Binding-site contacts:
Ligand atom C13 contacts residue HEM1 of chain 2.B at 3.4 Å.
Ligand atom C03 contacts residue PRO269 of chain 2.A at 4.0 Å (hydrophobic).
Ligand atom C07 contacts residue PHE288 of chain 2.A at 3.8 Å (hydrophobic).
Ligand atom C08 contacts residue GLU296 of chain 2.A at 3.5 Å.
Ligand atom N01 contacts residue PRO269 of chain 2.A at 3.6 Å.
Ligand atom C04 contacts residue HEM1 of chain 2.B at 4.1 Å.
Ligand atom C02 contacts residue TRP291 of chain 2.A at 3.8 Å (hydrophobic).
Ligand atom C07 contacts residue HEM1 of chain 2.B at 3.4 Å.
Ligand atom C07 contacts residue PRO269 of chain 2.A at 3.9 Å (hydrophobic).
Ligand atom N02 contacts residue HEM1 of chain 2.B at 3.1 Å.
Ligand atom C06 contacts residue GLU296 of chain 2.A at 3.5 Å.
Ligand atom N02 contacts residue MET293 of chain 2.A at 4.0 Å.
Ligand atom C08 contacts residue VAL271 of chain 2.A at 3.8 Å (hydrophobic).
Ligand atom N01 contacts residue GLU296 of chain 2.A at 2.7 Å (salt-bridge).
Ligand atom C04 contacts residue GLY290 of chain 2.A at 4.0 Å.
Ligand atom C06 contacts residue PRO269 of chain 2.A at 3.6 Å (hydrophobic).
Ligand atom N02 contacts residue TYR292 of chain 2.A at 4.0 Å.
Ligand atom C08 contacts residue PRO269 of chain 2.A at 4.0 Å (hydrophobic).
Ligand atom C03 contacts residue TRP291 of chain 2.A at 4.0 Å (hydrophobic).
Ligand atom C05 contacts residue PRO269 of chain 2.A at 3.9 Å (hydrophobic).
Ligand atom C07 contacts residue SER289 of chain 2.A at 3.7 Å.
Ligand atom C09 contacts residue VAL271 of chain 2.A at 3.6 Å (hydrophobic).
Ligand atom C09 contacts residue HEM1 of chain 2.B at 3.7 Å.
Ligand atom C13 contacts residue GLN182 of chain 2.A at 4.0 Å.
Ligand atom C02 contacts residue HEM1 of chain 2.B at 3.7 Å.
Ligand atom N02 contacts residue TRP291 of chain 2.A at 3.0 Å (h-bond).
Ligand atom C03 contacts residue HEM1 of chain 2.B at 3.2 Å.
Ligand atom C09 contacts residue GLU296 of chain 2.A at 3.7 Å.
Ligand atom N02 contacts residue GLU296 of chain 2.A at 2.6 Å (salt-bridge).
Ligand atom N11 contacts residue HEM1 of chain 2.B at 2.8 Å (h-bond).
Ligand atom C05 contacts residue VAL271 of chain 2.A at 3.7 Å (hydrophobic).
Ligand atom C10 contacts residue GLN182 of chain 2.A at 3.5 Å.
Ligand atom C02 contacts residue GLU296 of chain 2.A at 3.5 Å.
Ligand atom C10 contacts residue VAL271 of chain 2.A at 4.1 Å (hydrophobic).
Ligand atom C12 contacts residue HEM1 of chain 2.B at 3.0 Å.
Ligand atom C12 contacts residue VAL271 of chain 2.A at 3.8 Å (hydrophobic).
Ligand atom C04 contacts residue PRO269 of chain 2.A at 3.9 Å (hydrophobic).
Ligand atom C02 contacts residue PRO269 of chain 2.A at 3.8 Å (hydrophobic).
Ligand atom C10 contacts residue HEM1 of chain 2.B at 3.5 Å.
Ligand atom C07 contacts residue GLY290 of chain 2.A at 3.3 Å.

This small molecule binds to this protein.
Small molecule (SMILES): Cc1cc(N)nc(CCCN(C)C)c1

Sequence of chain 2.A:
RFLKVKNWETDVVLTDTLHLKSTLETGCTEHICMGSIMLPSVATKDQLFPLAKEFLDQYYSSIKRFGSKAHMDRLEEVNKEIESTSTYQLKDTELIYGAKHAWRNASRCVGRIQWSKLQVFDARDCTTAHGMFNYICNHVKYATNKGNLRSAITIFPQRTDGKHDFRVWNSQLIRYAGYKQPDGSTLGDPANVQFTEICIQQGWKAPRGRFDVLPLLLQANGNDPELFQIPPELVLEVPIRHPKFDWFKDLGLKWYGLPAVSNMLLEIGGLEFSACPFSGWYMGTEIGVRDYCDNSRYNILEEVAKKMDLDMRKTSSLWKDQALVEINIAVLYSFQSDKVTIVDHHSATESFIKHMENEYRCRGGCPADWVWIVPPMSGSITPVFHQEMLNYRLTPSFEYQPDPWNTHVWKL